Binding-site contacts:
Ligand atom O7 contacts residue HIS1088 of chain 1.C at 4.3 Å.
Ligand atom C8 contacts residue PHE1090 of chain 1.C at 4.2 Å (hydrophobic).
Ligand atom O6 contacts residue ASN1085 of chain 1.C at 4.1 Å.
Ligand atom C4 contacts residue ASN1085 of chain 1.C at 4.2 Å.
Ligand atom C1 contacts residue ASN1085 of chain 1.C at 1.4 Å.
Ligand atom C3 contacts residue ASN1085 of chain 1.C at 3.8 Å.
Ligand atom O3 contacts residue HIS1088 of chain 1.C at 4.0 Å.
Ligand atom O5 contacts residue ASN1085 of chain 1.C at 2.3 Å (h-bond).
Ligand atom C6 contacts residue THR1087 of chain 1.C at 4.2 Å.
Ligand atom C2 contacts residue ASN1085 of chain 1.C at 2.5 Å.
Ligand atom C2 contacts residue HIS1088 of chain 1.C at 4.4 Å.
Ligand atom C7 contacts residue ASN1085 of chain 1.C at 4.3 Å.
Ligand atom N2 contacts residue ASN1085 of chain 1.C at 2.9 Å (h-bond).
Ligand atom C5 contacts residue ASN1085 of chain 1.C at 3.6 Å.

The small molecule below binds the protein below.
Small molecule (SMILES): CC(=O)N[C@@H]1[C@@H](O)[C@H](O)[C@@H](CO)O[C@H]1O

Sequence of chain 1.C:
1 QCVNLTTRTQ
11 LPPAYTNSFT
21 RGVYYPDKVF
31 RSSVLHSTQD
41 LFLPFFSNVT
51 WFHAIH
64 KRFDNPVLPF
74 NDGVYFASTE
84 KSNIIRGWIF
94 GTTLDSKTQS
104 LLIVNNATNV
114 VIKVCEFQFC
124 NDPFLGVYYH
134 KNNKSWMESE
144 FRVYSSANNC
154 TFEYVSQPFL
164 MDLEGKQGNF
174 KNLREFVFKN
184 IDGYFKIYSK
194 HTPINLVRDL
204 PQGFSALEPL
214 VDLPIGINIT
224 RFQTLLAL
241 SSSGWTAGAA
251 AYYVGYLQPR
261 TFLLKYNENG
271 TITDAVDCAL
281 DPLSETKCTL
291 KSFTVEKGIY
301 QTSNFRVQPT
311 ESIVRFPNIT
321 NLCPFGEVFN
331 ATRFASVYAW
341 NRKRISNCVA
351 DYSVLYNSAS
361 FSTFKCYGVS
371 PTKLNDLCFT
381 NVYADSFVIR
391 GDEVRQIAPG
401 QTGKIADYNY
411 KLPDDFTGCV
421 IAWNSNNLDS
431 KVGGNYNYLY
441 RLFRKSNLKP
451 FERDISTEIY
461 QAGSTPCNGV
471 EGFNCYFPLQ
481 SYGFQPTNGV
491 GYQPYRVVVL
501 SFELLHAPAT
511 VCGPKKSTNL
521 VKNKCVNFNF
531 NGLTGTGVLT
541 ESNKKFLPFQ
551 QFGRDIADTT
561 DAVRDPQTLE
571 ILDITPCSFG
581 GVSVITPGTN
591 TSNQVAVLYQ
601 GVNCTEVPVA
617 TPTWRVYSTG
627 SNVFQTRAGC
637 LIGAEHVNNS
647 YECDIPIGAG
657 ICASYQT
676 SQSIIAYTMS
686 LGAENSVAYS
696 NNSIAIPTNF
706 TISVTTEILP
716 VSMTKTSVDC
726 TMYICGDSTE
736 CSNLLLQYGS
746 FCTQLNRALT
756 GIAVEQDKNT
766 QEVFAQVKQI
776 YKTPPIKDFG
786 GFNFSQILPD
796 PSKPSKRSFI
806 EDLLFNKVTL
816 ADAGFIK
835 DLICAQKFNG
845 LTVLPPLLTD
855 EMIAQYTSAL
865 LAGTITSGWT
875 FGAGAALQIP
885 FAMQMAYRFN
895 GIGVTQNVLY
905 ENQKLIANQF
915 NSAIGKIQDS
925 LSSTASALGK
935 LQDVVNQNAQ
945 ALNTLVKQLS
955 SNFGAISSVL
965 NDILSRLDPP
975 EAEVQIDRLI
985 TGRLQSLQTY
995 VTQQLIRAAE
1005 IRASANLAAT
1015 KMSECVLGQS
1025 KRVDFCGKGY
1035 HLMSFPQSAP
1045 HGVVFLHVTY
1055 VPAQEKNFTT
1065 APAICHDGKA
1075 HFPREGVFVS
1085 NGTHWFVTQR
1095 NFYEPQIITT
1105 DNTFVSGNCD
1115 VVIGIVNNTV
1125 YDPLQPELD